Binding-site contacts:
Ligand atom O4 contacts residue ASN135 of chain 2.B at 3.9 Å.
Ligand atom C3 contacts residue ALA195 of chain 2.B at 4.4 Å (hydrophobic).
Ligand atom C3 contacts residue LEU193 of chain 2.B at 4.0 Å (hydrophobic).
Ligand atom O3 contacts residue ARG97 of chain 2.B at 3.5 Å (salt-bridge).
Ligand atom C2 contacts residue TYR103 of chain 2.B at 4.0 Å (hydrophobic).
Ligand atom C1 contacts residue TYR105 of chain 2.B at 4.0 Å (hydrophobic).
Ligand atom O2 contacts residue ASN135 of chain 2.B at 2.7 Å (h-bond).
Ligand atom O1 contacts residue FE21 of chain 2.H at 2.4 Å.
Ligand atom O2 contacts residue ARG97 of chain 2.B at 2.6 Å (salt-bridge).
Ligand atom C3 contacts residue VAL122 of chain 2.B at 3.9 Å (hydrophobic).
Ligand atom P1 contacts residue LYS23 of chain 2.A at 3.9 Å.
Ligand atom O3 contacts residue LYS23 of chain 2.A at 3.0 Å (salt-bridge).
Ligand atom C1 contacts residue GLU142 of chain 2.B at 4.4 Å.
Ligand atom O4 contacts residue LYS23 of chain 2.A at 3.6 Å.
Ligand atom C1 contacts residue VAL122 of chain 2.B at 4.3 Å (hydrophobic).
Ligand atom O2 contacts residue TYR103 of chain 2.B at 4.2 Å.
Ligand atom O1 contacts residue PHE182 of chain 2.B at 3.9 Å.
Ligand atom C3 contacts residue PHE182 of chain 2.B at 4.0 Å (hydrophobic).
Ligand atom O3 contacts residue TYR105 of chain 2.B at 2.6 Å (h-bond).
Ligand atom P1 contacts residue ARG97 of chain 2.B at 3.7 Å.
Ligand atom C2 contacts residue HIS180 of chain 2.B at 4.3 Å.
Ligand atom O2 contacts residue HIS180 of chain 2.B at 4.3 Å.
Ligand atom O1 contacts residue HIS180 of chain 2.B at 3.6 Å (h-bond).
Ligand atom C2 contacts residue FE21 of chain 2.H at 3.3 Å.
Ligand atom O4 contacts residue HIS180 of chain 2.B at 3.8 Å.
Ligand atom P1 contacts residue TYR103 of chain 2.B at 4.4 Å.
Ligand atom P1 contacts residue FE21 of chain 2.H at 3.2 Å.
Ligand atom O2 contacts residue FE21 of chain 2.H at 3.8 Å.
Ligand atom P1 contacts residue ASN135 of chain 2.B at 3.8 Å.
Ligand atom C1 contacts residue TYR103 of chain 2.B at 3.7 Å (hydrophobic).
Ligand atom C2 contacts residue PHE182 of chain 2.B at 4.1 Å (hydrophobic).
Ligand atom C3 contacts residue TYR103 of chain 2.B at 4.2 Å (hydrophobic).
Ligand atom P1 contacts residue HIS180 of chain 2.B at 4.4 Å.
Ligand atom O4 contacts residue HIS138 of chain 2.B at 3.1 Å (h-bond).
Ligand atom P1 contacts residue TYR105 of chain 2.B at 4.0 Å.
Ligand atom O4 contacts residue GLU142 of chain 2.B at 4.1 Å.
Ligand atom O1 contacts residue GLU142 of chain 2.B at 2.8 Å (salt-bridge).
Ligand atom O4 contacts residue FE21 of chain 2.H at 2.1 Å.
Ligand atom C2 contacts residue GLU142 of chain 2.B at 4.1 Å.
Ligand atom O3 contacts residue TYR103 of chain 2.B at 4.2 Å.

The small molecule below binds the protein below.
Small molecule (SMILES): CC[C@H](O)P(=O)(O)O

Sequence of chain 2.B:
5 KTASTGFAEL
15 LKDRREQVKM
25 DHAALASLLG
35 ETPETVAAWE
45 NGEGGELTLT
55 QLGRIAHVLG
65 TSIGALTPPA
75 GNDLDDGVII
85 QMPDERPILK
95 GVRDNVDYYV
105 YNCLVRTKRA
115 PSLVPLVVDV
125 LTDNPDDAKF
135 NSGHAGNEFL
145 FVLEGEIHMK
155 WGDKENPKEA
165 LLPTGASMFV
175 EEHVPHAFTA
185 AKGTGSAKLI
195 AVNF

Sequence of chain 2.A:
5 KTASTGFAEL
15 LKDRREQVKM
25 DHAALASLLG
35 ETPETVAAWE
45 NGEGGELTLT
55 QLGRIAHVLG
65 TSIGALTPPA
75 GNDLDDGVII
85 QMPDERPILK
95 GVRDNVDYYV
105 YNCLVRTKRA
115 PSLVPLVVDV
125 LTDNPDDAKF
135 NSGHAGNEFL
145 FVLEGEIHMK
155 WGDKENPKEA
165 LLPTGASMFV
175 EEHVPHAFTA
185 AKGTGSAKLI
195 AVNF